Sequence of chain 1.P:
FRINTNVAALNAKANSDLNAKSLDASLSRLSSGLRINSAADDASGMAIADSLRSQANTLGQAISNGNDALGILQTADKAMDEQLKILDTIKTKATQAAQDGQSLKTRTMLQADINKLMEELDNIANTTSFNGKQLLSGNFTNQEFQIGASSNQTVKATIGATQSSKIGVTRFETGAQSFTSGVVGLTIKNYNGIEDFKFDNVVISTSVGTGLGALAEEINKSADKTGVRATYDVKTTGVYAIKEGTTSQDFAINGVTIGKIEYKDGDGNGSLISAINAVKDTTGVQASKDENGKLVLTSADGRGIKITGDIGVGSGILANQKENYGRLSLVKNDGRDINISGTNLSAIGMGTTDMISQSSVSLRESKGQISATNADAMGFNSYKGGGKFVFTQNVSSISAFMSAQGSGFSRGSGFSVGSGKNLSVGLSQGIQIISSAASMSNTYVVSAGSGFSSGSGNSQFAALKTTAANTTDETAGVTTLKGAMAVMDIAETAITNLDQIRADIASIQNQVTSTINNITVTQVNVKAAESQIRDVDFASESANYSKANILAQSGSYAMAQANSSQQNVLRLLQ

A small-molecule ligand and the protein it binds are described below.
Small molecule (SMILES): C[C@H](O)[C@H](N)[C@@H]1O[C@](O)(C(=O)O)C[C@H](O)[C@@H]1N

Binding-site contacts:
Ligand atom C1 contacts residue SER398 of chain 1.P at 4.4 Å.
Ligand atom O1A contacts residue SER398 of chain 1.P at 3.2 Å.
Ligand atom O1A contacts residue SER437 of chain 1.P at 2.7 Å (h-bond).
Ligand atom C8 contacts residue SER437 of chain 1.P at 4.3 Å.
Ligand atom C3 contacts residue SER437 of chain 1.P at 2.7 Å.
Ligand atom C7 contacts residue SER437 of chain 1.P at 4.2 Å.
Ligand atom O8 contacts residue SER437 of chain 1.P at 3.5 Å (h-bond).
Ligand atom C5 contacts residue SER437 of chain 1.P at 3.8 Å.
Ligand atom C4 contacts residue SER438 of chain 1.P at 4.2 Å.
Ligand atom O1B contacts residue SER398 of chain 1.P at 4.5 Å.
Ligand atom C4 contacts residue SER437 of chain 1.P at 3.4 Å.
Ligand atom C2 contacts residue SER437 of chain 1.P at 1.4 Å.
Ligand atom C1 contacts residue SER437 of chain 1.P at 2.2 Å.
Ligand atom C6 contacts residue SER437 of chain 1.P at 3.0 Å.
Ligand atom O6 contacts residue SER437 of chain 1.P at 2.2 Å (h-bond).
Ligand atom C1 contacts residue VAL397 of chain 1.P at 4.4 Å (hydrophobic).
Ligand atom O1A contacts residue VAL397 of chain 1.P at 3.5 Å (h-bond).
Ligand atom O1B contacts residue SER437 of chain 1.P at 3.2 Å.
Ligand atom O4 contacts residue P8E1 of chain 1.CK at 4.0 Å.